Binding-site contacts:
Ligand atom C2 contacts residue ASN603 of chain 1.C at 2.4 Å.
Ligand atom O7 contacts residue ASN603 of chain 1.C at 3.5 Å (h-bond).
Ligand atom C5 contacts residue ASN603 of chain 1.C at 3.6 Å.
Ligand atom C3 contacts residue ASN603 of chain 1.C at 3.8 Å.
Ligand atom N2 contacts residue ASN603 of chain 1.C at 2.9 Å (h-bond).
Ligand atom O5 contacts residue ASN603 of chain 1.C at 2.3 Å (h-bond).
Ligand atom C4 contacts residue ASN603 of chain 1.C at 4.2 Å.
Ligand atom C1 contacts residue ASN603 of chain 1.C at 1.4 Å.
Ligand atom C7 contacts residue ASN603 of chain 1.C at 3.4 Å.

Sequence of chain 1.C:
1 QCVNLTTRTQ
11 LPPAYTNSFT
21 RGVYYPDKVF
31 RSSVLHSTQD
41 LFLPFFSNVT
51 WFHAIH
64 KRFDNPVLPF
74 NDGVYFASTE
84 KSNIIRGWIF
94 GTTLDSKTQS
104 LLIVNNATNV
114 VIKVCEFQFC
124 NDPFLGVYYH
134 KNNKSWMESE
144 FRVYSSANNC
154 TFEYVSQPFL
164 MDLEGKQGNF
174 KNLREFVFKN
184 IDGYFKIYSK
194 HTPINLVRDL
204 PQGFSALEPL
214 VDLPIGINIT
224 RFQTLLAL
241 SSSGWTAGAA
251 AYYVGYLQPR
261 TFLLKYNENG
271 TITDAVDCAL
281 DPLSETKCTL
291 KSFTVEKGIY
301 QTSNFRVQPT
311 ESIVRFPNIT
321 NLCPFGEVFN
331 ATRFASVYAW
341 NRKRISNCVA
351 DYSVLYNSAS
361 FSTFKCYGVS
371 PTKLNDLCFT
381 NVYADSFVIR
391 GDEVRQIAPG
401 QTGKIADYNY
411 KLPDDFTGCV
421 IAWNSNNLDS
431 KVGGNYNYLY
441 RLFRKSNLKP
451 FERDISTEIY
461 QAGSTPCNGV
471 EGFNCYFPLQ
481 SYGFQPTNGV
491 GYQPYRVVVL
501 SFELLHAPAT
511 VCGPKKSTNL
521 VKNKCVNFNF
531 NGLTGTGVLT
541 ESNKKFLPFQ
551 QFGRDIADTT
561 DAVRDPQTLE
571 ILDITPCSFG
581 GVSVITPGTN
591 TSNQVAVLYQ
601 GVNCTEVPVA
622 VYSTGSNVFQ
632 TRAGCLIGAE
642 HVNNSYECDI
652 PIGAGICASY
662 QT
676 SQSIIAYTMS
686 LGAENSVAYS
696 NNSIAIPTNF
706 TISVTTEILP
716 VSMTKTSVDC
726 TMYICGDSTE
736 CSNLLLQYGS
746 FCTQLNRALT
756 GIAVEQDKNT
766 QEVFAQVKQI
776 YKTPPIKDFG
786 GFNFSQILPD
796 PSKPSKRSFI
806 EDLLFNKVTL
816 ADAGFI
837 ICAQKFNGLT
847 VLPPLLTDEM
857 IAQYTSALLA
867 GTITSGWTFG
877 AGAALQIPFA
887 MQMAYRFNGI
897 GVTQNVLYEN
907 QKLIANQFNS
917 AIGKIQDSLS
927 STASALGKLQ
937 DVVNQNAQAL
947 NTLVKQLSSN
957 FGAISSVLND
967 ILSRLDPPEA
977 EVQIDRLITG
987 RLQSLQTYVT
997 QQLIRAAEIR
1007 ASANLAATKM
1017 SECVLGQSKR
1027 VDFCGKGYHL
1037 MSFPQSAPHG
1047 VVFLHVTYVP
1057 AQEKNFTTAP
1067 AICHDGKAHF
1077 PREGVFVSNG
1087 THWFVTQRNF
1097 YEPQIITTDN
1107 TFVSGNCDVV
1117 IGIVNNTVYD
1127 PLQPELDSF

A protein and the small-molecule ligand that binds it are described below.
Small molecule (SMILES): CC(=O)N[C@@H]1[C@@H](O)[C@H](O)[C@@H](CO)O[C@H]1O